Binding-site contacts:
Ligand atom O3 contacts residue PRO154 of chain 1.G at 4.2 Å.
Ligand atom C7 contacts residue ASN172 of chain 1.G at 4.1 Å.
Ligand atom O3 contacts residue ASN172 of chain 1.G at 3.4 Å (h-bond).
Ligand atom N2 contacts residue PRO154 of chain 1.G at 3.7 Å.
Ligand atom C2 contacts residue PRO154 of chain 1.G at 3.9 Å (hydrophobic).
Ligand atom C5 contacts residue ASN172 of chain 1.G at 3.6 Å.
Ligand atom C2 contacts residue ASN172 of chain 1.G at 1.9 Å.
Ligand atom N2 contacts residue ASN172 of chain 1.G at 2.8 Å (h-bond).
Ligand atom C1 contacts residue ASN172 of chain 1.G at 1.4 Å.
Ligand atom C3 contacts residue ASN172 of chain 1.G at 3.1 Å.
Ligand atom C4 contacts residue ASN172 of chain 1.G at 3.9 Å.
Ligand atom O5 contacts residue ASN172 of chain 1.G at 2.4 Å (h-bond).

This small molecule binds to this protein.
Small molecule (SMILES): CC(=O)N[C@@H]1[C@@H](O)[C@H](O)[C@@H](CO)O[C@H]1O

Sequence of chain 1.G:
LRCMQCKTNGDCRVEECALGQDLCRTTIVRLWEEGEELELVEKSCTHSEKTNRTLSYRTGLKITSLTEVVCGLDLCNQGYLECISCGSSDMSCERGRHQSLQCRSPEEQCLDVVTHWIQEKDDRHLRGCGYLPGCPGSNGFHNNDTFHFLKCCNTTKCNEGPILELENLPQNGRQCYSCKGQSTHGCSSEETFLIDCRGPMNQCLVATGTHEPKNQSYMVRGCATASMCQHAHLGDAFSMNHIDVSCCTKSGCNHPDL